This small molecule binds to this protein.
Small molecule (SMILES): CC(=O)N[C@@H]1[C@@H](O)[C@H](O)[C@@H](CO)O[C@H]1O

Sequence of chain 1.G:
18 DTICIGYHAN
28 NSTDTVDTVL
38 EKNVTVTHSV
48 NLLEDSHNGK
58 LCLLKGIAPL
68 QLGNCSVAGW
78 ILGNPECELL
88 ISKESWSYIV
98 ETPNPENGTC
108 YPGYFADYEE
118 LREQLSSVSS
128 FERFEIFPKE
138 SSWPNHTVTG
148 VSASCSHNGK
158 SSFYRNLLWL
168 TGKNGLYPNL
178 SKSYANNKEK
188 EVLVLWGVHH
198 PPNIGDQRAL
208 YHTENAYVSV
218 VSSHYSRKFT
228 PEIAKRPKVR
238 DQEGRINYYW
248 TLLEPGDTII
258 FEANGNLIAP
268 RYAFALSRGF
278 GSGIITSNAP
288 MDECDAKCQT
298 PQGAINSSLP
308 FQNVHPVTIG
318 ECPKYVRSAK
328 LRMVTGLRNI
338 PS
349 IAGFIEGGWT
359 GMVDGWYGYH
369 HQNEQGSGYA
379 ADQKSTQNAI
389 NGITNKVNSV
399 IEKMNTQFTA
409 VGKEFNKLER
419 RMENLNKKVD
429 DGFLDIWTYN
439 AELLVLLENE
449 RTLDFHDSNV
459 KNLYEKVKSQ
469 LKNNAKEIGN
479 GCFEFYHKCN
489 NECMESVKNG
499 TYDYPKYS

Binding-site contacts:
Ligand atom C1 contacts residue ASN303 of chain 1.G at 1.4 Å.
Ligand atom C4 contacts residue ASN303 of chain 1.G at 4.2 Å.
Ligand atom C7 contacts residue ASP292 of chain 1.G at 4.1 Å.
Ligand atom C8 contacts residue ASN55 of chain 1.G at 3.4 Å.
Ligand atom O7 contacts residue ASN303 of chain 1.G at 3.1 Å (h-bond).
Ligand atom C7 contacts residue ASN303 of chain 1.G at 3.2 Å.
Ligand atom C5 contacts residue ASP292 of chain 1.G at 4.4 Å.
Ligand atom C3 contacts residue ASN303 of chain 1.G at 3.8 Å.
Ligand atom C8 contacts residue ASP292 of chain 1.G at 4.4 Å.
Ligand atom C1 contacts residue ASP292 of chain 1.G at 3.6 Å.
Ligand atom O3 contacts residue ASP292 of chain 1.G at 3.9 Å.
Ligand atom C4 contacts residue ASP292 of chain 1.G at 4.3 Å.
Ligand atom C5 contacts residue ASN303 of chain 1.G at 3.7 Å.
Ligand atom O5 contacts residue ASN303 of chain 1.G at 2.4 Å (h-bond).
Ligand atom C3 contacts residue ASP292 of chain 1.G at 3.2 Å.
Ligand atom N2 contacts residue ASN303 of chain 1.G at 2.9 Å (h-bond).
Ligand atom C8 contacts residue CYS291 of chain 1.G at 3.7 Å (hydrophobic).
Ligand atom C2 contacts residue ASN303 of chain 1.G at 2.4 Å.
Ligand atom C8 contacts residue ASN303 of chain 1.G at 4.4 Å.
Ligand atom C2 contacts residue ASP292 of chain 1.G at 3.4 Å.
Ligand atom N2 contacts residue ASP292 of chain 1.G at 3.0 Å (salt-bridge).